Sequence of chain 1.B:
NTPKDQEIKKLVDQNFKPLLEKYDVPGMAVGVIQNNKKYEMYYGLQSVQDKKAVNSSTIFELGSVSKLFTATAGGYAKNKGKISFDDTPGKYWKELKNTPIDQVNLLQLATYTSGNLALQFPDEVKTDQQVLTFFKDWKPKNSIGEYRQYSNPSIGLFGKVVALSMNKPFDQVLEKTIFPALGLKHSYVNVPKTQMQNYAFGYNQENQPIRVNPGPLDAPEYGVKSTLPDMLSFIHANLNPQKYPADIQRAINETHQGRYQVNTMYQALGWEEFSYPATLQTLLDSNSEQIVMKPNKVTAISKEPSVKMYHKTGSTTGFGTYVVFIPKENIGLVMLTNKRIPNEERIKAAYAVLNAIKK

The protein below binds the small molecule below.
Small molecule (SMILES): Nc1nnc(SCC(=O)N[C@@H](Cn2cc(C(=O)O)nn2)B(O)O)s1

Binding-site contacts:
Ligand atom C9 contacts residue ASN345 of chain 1.B at 3.8 Å.
Ligand atom B1 contacts residue SER66 of chain 1.B at 1.4 Å.
Ligand atom C8 contacts residue SER317 of chain 1.B at 3.9 Å.
Ligand atom O5 contacts residue GLY316 of chain 1.B at 3.6 Å.
Ligand atom C3 contacts residue SER317 of chain 1.B at 3.2 Å.
Ligand atom N1 contacts residue VAL214 of chain 1.B at 3.8 Å.
Ligand atom N4 contacts residue SER66 of chain 1.B at 3.0 Å (h-bond).
Ligand atom C3 contacts residue TYR224 of chain 1.B at 3.9 Å (hydrophobic).
Ligand atom N2 contacts residue VAL214 of chain 1.B at 3.6 Å.
Ligand atom N4 contacts residue SER317 of chain 1.B at 3.1 Å (h-bond).
Ligand atom N1 contacts residue ASN215 of chain 1.B at 3.1 Å (h-bond).
Ligand atom C9 contacts residue ARG342 of chain 1.B at 3.9 Å.
Ligand atom C1 contacts residue THR319 of chain 1.B at 3.3 Å.
Ligand atom C4 contacts residue SER317 of chain 1.B at 3.6 Å.
Ligand atom N3 contacts residue THR319 of chain 1.B at 3.4 Å (h-bond).
Ligand atom C4 contacts residue ASN154 of chain 1.B at 3.7 Å.
Ligand atom B1 contacts residue TYR152 of chain 1.B at 3.4 Å.
Ligand atom N2 contacts residue THR318 of chain 1.B at 3.7 Å.
Ligand atom O1 contacts residue ASN154 of chain 1.B at 2.6 Å (h-bond).
Ligand atom N1 contacts residue THR319 of chain 1.B at 3.6 Å.
Ligand atom S1 contacts residue GLN122 of chain 1.B at 3.9 Å.
Ligand atom C2 contacts residue TYR224 of chain 1.B at 3.9 Å (hydrophobic).
Ligand atom C5 contacts residue SER66 of chain 1.B at 2.4 Å.
Ligand atom O1 contacts residue GLN122 of chain 1.B at 2.9 Å (h-bond).
Ligand atom O5 contacts residue SER317 of chain 1.B at 3.0 Å (h-bond).
Ligand atom O6 contacts residue SER66 of chain 1.B at 2.3 Å (h-bond).
Ligand atom C4 contacts residue GLN122 of chain 1.B at 3.8 Å.
Ligand atom O2 contacts residue GLY1 of chain 1.E at 3.6 Å (h-bond).
Ligand atom C9 contacts residue SER317 of chain 1.B at 3.9 Å.
Ligand atom O5 contacts residue SER66 of chain 1.B at 2.1 Å (h-bond).
Ligand atom O6 contacts residue TYR152 of chain 1.B at 2.9 Å (h-bond).
Ligand atom C1 contacts residue VAL214 of chain 1.B at 3.7 Å (hydrophobic).
Ligand atom C6 contacts residue SER66 of chain 1.B at 3.7 Å.
Ligand atom N6 contacts residue SER317 of chain 1.B at 3.8 Å.
Ligand atom O2 contacts residue ASN345 of chain 1.B at 2.8 Å (h-bond).
Ligand atom O3 contacts residue SER317 of chain 1.B at 3.6 Å (h-bond).
Ligand atom N3 contacts residue THR318 of chain 1.B at 3.4 Å.
Ligand atom S1 contacts residue TYR224 of chain 1.B at 3.8 Å.
Ligand atom O3 contacts residue ARG342 of chain 1.B at 2.9 Å (salt-bridge).
Ligand atom N2 contacts residue THR319 of chain 1.B at 3.0 Å (h-bond).